Binding-site contacts:
Ligand atom C4' contacts residue DA1 of chain 1.ND at 3.9 Å.
Ligand atom C3' contacts residue DA1 of chain 1.ND at 2.6 Å.
Ligand atom O3' contacts residue PRO205 of chain 1.CA at 4.2 Å.
Ligand atom C5' contacts residue PRO205 of chain 1.CA at 4.5 Å (hydrophobic).
Ligand atom C2' contacts residue DA1 of chain 1.ND at 3.1 Å.
Ligand atom O5' contacts residue DA1 of chain 1.ND at 4.3 Å.
Ligand atom C5' contacts residue DA1 of chain 1.ND at 4.4 Å.
Ligand atom O3' contacts residue DA1 of chain 1.ND at 1.6 Å.

Sequence of chain 1.CA:
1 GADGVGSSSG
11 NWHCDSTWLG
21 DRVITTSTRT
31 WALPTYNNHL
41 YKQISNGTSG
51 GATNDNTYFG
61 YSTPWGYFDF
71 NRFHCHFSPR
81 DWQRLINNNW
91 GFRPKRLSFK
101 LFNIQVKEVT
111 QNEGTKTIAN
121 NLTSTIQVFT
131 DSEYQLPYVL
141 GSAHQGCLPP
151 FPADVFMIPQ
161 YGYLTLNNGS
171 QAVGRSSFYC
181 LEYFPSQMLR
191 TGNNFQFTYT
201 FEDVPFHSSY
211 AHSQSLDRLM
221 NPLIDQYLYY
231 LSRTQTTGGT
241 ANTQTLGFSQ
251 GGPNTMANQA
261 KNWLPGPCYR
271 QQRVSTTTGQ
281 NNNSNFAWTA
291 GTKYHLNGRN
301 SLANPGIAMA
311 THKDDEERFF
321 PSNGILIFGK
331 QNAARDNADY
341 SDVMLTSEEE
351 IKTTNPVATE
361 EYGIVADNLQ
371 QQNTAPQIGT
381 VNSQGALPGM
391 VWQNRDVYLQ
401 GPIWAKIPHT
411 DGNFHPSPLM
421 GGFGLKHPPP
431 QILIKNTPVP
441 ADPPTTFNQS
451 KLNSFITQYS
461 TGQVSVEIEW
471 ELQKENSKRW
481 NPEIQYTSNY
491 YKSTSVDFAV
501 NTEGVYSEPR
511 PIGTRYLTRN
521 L

A small-molecule ligand and the protein it binds are described below.
Small molecule (SMILES): Nc1ccn([C@H]2C[C@H](O)[C@@H](COP(=O)(O)O)O2)c(=O)n1